The protein below binds the small molecule below.
Small molecule (SMILES): CC(=O)N[C@H]1[C@H](O[C@H]2[C@H](O)[C@@H](NC(C)=O)CO[C@@H]2CO[C@@H]2O[C@@H](C)[C@@H](O)[C@@H](O)[C@@H]2O)O[C@H](CO)[C@@H](O[C@@H]2O[C@H](CO)[C@@H](O)[C@H](O)[C@@H]2O)[C@@H]1O

Sequence of chain 1.A:
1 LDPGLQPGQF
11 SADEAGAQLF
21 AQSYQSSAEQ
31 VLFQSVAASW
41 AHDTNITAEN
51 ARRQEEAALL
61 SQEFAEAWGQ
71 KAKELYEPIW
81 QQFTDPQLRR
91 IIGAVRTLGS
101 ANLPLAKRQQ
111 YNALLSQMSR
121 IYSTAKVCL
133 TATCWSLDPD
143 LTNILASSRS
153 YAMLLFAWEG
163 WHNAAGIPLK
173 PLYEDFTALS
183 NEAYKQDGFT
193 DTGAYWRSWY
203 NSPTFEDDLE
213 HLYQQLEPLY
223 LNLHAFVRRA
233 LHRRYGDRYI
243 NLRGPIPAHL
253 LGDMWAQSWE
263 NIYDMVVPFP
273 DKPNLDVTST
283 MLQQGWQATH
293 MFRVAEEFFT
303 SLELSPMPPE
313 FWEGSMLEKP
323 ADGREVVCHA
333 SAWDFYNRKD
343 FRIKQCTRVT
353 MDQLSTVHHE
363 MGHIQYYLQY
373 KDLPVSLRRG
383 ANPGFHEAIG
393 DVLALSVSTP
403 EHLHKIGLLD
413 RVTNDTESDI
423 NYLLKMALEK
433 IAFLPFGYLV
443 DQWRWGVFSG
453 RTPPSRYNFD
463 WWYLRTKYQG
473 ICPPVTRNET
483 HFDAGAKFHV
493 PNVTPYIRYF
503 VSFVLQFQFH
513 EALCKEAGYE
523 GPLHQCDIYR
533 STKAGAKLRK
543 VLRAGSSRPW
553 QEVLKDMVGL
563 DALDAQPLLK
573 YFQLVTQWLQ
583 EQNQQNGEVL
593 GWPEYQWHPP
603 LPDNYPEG

Binding-site contacts:
Ligand atom C7 contacts residue PRO524 of chain 1.A at 4.2 Å (hydrophobic).
Ligand atom O6 contacts residue GLU522 of chain 1.A at 4.0 Å.
Ligand atom O4 contacts residue PRO524 of chain 1.A at 3.5 Å.
Ligand atom N2 contacts residue GLN527 of chain 1.A at 3.0 Å (h-bond).
Ligand atom C1 contacts residue PRO524 of chain 1.A at 4.5 Å (hydrophobic).
Ligand atom C5 contacts residue GLU522 of chain 1.A at 4.3 Å.
Ligand atom O5 contacts residue ASN416 of chain 1.A at 2.3 Å (h-bond).
Ligand atom O7 contacts residue PRO524 of chain 1.A at 3.4 Å.
Ligand atom O3 contacts residue GLN527 of chain 1.A at 4.3 Å.
Ligand atom C3 contacts residue GLU522 of chain 1.A at 3.6 Å.
Ligand atom C1 contacts residue ASN416 of chain 1.A at 1.4 Å.
Ligand atom C8 contacts residue GLU403 of chain 1.A at 3.4 Å.
Ligand atom C4 contacts residue PRO524 of chain 1.A at 4.3 Å (hydrophobic).
Ligand atom C4 contacts residue ASN416 of chain 1.A at 4.2 Å.
Ligand atom C3 contacts residue PRO524 of chain 1.A at 3.8 Å (hydrophobic).
Ligand atom C1 contacts residue GLN527 of chain 1.A at 3.7 Å.
Ligand atom C4 contacts residue GLU522 of chain 1.A at 4.0 Å.
Ligand atom C7 contacts residue ASN416 of chain 1.A at 3.2 Å.
Ligand atom C2 contacts residue ASN416 of chain 1.A at 2.5 Å.
Ligand atom O7 contacts residue ASN416 of chain 1.A at 3.0 Å (h-bond).
Ligand atom O3 contacts residue PRO524 of chain 1.A at 4.0 Å.
Ligand atom O5 contacts residue GLY523 of chain 1.A at 4.1 Å.
Ligand atom C1 contacts residue GLU522 of chain 1.A at 4.0 Å.
Ligand atom C4 contacts residue GLU522 of chain 1.A at 4.5 Å.
Ligand atom O4 contacts residue GLU522 of chain 1.A at 4.1 Å.
Ligand atom C2 contacts residue GLU522 of chain 1.A at 4.2 Å.
Ligand atom C8 contacts residue GLN527 of chain 1.A at 4.1 Å.
Ligand atom O5 contacts residue GLU522 of chain 1.A at 4.0 Å.
Ligand atom C5 contacts residue ASN416 of chain 1.A at 3.6 Å.
Ligand atom C3 contacts residue ASN416 of chain 1.A at 3.8 Å.
Ligand atom O3 contacts residue GLU522 of chain 1.A at 3.7 Å.
Ligand atom C2 contacts residue GLN527 of chain 1.A at 3.6 Å.
Ligand atom C3 contacts residue GLN527 of chain 1.A at 3.6 Å.
Ligand atom C8 contacts residue ASN416 of chain 1.A at 4.3 Å.
Ligand atom O3 contacts residue GLU522 of chain 1.A at 4.3 Å.
Ligand atom O3 contacts residue GLY523 of chain 1.A at 4.5 Å.
Ligand atom O7 contacts residue GLY523 of chain 1.A at 4.3 Å.
Ligand atom C7 contacts residue GLN527 of chain 1.A at 4.0 Å.
Ligand atom O6 contacts residue GLY523 of chain 1.A at 4.2 Å.
Ligand atom N2 contacts residue ASN416 of chain 1.A at 2.9 Å (h-bond).